The small molecule below binds the protein below.
Small molecule (SMILES): Nc1ncnc2c1N1CN2[C@H]2C[C@]3(OP3(O)(O)OC[C@H]3OCC[C@@H]3O[P](=O)(O)OC[C@H]3O[C@@H]1C[C@@H]3O)[C@@H](CO[P](=O)(O)O[C@H]1CCO[C@@H]1COP(=O)=O)O2

Binding-site contacts:
Ligand atom OP1 contacts residue GLY34 of chain 20.C at 3.8 Å.
Ligand atom C2 contacts residue ARG425 of chain 16.A at 3.1 Å.
Ligand atom O5' contacts residue TYR31 of chain 20.C at 3.4 Å (h-bond).
Ligand atom C1' contacts residue DC1 of chain 20.E at 3.6 Å.
Ligand atom O5' contacts residue ARG425 of chain 16.A at 2.8 Å.
Ligand atom C5' contacts residue ARG28 of chain 20.C at 3.1 Å.
Ligand atom N3 contacts residue ARG425 of chain 16.A at 3.1 Å (salt-bridge).
Ligand atom O3' contacts residue THR423 of chain 16.A at 3.8 Å.
Ligand atom N3 contacts residue PHE212 of chain 20.A at 2.9 Å.
Ligand atom C4' contacts residue DC1 of chain 20.H at 2.8 Å.
Ligand atom C6 contacts residue GLU208 of chain 20.A at 2.6 Å.
Ligand atom OP2 contacts residue ASP426 of chain 16.A at 2.8 Å (salt-bridge).
Ligand atom O3' contacts residue ARG425 of chain 16.A at 3.8 Å.
Ligand atom C3' contacts residue DC1 of chain 20.E at 2.9 Å.
Ligand atom C2 contacts residue GLU208 of chain 20.A at 1.6 Å.
Ligand atom C1' contacts residue ALA27 of chain 20.C at 3.8 Å (hydrophobic).
Ligand atom P contacts residue DC1 of chain 20.H at 2.5 Å.
Ligand atom O5' contacts residue DC1 of chain 20.H at 2.6 Å.
Ligand atom N6 contacts residue GLU208 of chain 20.A at 3.4 Å (salt-bridge).
Ligand atom C4 contacts residue ARG425 of chain 16.A at 3.6 Å.
Ligand atom C5' contacts residue TYR31 of chain 20.C at 2.9 Å (hydrophobic).
Ligand atom OP1 contacts residue ARG28 of chain 20.C at 3.2 Å (salt-bridge).
Ligand atom N3 contacts residue GLU208 of chain 20.A at 2.7 Å (salt-bridge).
Ligand atom C5' contacts residue DC1 of chain 20.H at 2.3 Å.
Ligand atom O4' contacts residue ARG425 of chain 16.A at 3.7 Å.
Ligand atom O3' contacts residue ARG28 of chain 20.C at 3.5 Å (salt-bridge).
Ligand atom C1' contacts residue PHE212 of chain 20.A at 3.5 Å (hydrophobic).
Ligand atom N1 contacts residue GLU208 of chain 20.A at 1.5 Å (salt-bridge).
Ligand atom O4' contacts residue PHE212 of chain 20.A at 3.4 Å.
Ligand atom C4 contacts residue GLU208 of chain 20.A at 3.4 Å.
Ligand atom O3' contacts residue DC1 of chain 20.E at 3.3 Å.
Ligand atom OP2 contacts residue ARG425 of chain 16.A at 3.8 Å.
Ligand atom OP2 contacts residue DC1 of chain 20.H at 2.0 Å.
Ligand atom N1 contacts residue ARG425 of chain 16.A at 3.6 Å (salt-bridge).
Ligand atom C2 contacts residue PHE212 of chain 20.A at 3.8 Å (hydrophobic).
Ligand atom OP2 contacts residue THR423 of chain 16.A at 2.9 Å.
Ligand atom P contacts residue ARG425 of chain 16.A at 3.5 Å.
Ligand atom C5 contacts residue GLU208 of chain 20.A at 3.4 Å.
Ligand atom C2' contacts residue DC1 of chain 20.E at 2.2 Å.
Ligand atom O5' contacts residue ARG28 of chain 20.C at 3.4 Å.

Sequence of chain 16.A:
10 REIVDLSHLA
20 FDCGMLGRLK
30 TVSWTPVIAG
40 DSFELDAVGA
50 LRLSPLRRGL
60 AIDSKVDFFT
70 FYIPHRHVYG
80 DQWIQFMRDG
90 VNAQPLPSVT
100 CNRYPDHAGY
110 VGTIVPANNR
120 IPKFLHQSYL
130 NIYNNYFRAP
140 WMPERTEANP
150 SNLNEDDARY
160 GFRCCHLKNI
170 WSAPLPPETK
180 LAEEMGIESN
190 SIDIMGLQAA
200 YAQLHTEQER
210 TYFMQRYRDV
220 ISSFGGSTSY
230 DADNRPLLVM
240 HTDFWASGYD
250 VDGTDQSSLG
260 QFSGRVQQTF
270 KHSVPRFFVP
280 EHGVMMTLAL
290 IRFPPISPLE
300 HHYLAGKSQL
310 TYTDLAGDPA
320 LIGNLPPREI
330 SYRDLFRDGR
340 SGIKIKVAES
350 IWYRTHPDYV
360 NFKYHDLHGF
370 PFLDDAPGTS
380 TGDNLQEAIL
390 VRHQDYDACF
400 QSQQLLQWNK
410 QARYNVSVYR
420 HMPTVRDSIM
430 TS

Sequence of chain 20.A:
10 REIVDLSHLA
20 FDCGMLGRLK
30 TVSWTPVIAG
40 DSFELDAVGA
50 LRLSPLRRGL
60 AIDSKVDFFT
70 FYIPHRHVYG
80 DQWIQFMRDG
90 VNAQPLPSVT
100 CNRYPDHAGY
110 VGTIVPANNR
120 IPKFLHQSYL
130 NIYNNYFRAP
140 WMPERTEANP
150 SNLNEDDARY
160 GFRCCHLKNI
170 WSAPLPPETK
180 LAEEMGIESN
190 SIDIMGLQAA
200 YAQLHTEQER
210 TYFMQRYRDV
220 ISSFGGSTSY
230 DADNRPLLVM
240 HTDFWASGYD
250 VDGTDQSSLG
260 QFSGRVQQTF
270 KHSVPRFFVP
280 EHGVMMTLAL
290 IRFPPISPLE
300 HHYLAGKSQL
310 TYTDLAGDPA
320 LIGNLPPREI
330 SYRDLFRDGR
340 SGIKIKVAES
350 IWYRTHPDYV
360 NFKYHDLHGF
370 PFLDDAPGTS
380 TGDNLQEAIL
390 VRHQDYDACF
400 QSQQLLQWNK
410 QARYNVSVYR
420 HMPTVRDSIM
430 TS

Sequence of chain 20.C:
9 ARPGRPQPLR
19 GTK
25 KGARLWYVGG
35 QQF